Binding-site contacts:
Ligand atom C10 contacts residue ILE185 of chain 1.A at 4.2 Å (hydrophobic).
Ligand atom C8 contacts residue GLU121 of chain 1.A at 4.0 Å.
Ligand atom C1 contacts residue ALA65 of chain 1.A at 4.2 Å (hydrophobic).
Ligand atom O contacts residue ILE185 of chain 1.A at 3.5 Å.
Ligand atom C11 contacts residue ILE185 of chain 1.A at 4.0 Å (hydrophobic).
Ligand atom C8 contacts residue ALA65 of chain 1.A at 3.6 Å (hydrophobic).
Ligand atom C13 contacts residue ASP186 of chain 1.A at 3.4 Å.
Ligand atom C contacts residue GLU121 of chain 1.A at 3.1 Å.
Ligand atom C10 contacts residue VAL52 of chain 1.A at 4.2 Å (hydrophobic).
Ligand atom C7 contacts residue LEU174 of chain 1.A at 4.2 Å (hydrophobic).
Ligand atom N2 contacts residue ASP186 of chain 1.A at 3.7 Å.
Ligand atom C6 contacts residue VAL126 of chain 1.A at 3.8 Å (hydrophobic).
Ligand atom C1 contacts residue ARG122 of chain 1.A at 3.9 Å.
Ligand atom N1 contacts residue VAL52 of chain 1.A at 4.2 Å.
Ligand atom C contacts residue ALA65 of chain 1.A at 3.5 Å (hydrophobic).
Ligand atom C contacts residue LEU174 of chain 1.A at 4.1 Å (hydrophobic).
Ligand atom C13 contacts residue LYS67 of chain 1.A at 3.5 Å.
Ligand atom O contacts residue LEU120 of chain 1.A at 3.6 Å.
Ligand atom C9 contacts residue ILE185 of chain 1.A at 3.9 Å (hydrophobic).
Ligand atom C1 contacts residue LEU174 of chain 1.A at 3.7 Å (hydrophobic).
Ligand atom N2 contacts residue LYS67 of chain 1.A at 2.7 Å (salt-bridge).
Ligand atom C contacts residue ARG122 of chain 1.A at 4.1 Å.
Ligand atom C6 contacts residue LEU44 of chain 1.A at 4.0 Å (hydrophobic).
Ligand atom C2 contacts residue LEU174 of chain 1.A at 3.6 Å (hydrophobic).
Ligand atom C4 contacts residue LEU174 of chain 1.A at 4.2 Å (hydrophobic).
Ligand atom C8 contacts residue LEU174 of chain 1.A at 4.3 Å (hydrophobic).
Ligand atom C12 contacts residue ASP186 of chain 1.A at 4.2 Å.
Ligand atom C3 contacts residue LEU174 of chain 1.A at 3.8 Å (hydrophobic).
Ligand atom N1 contacts residue ILE185 of chain 1.A at 4.2 Å.
Ligand atom C3 contacts residue LEU44 of chain 1.A at 4.2 Å (hydrophobic).
Ligand atom N contacts residue LEU44 of chain 1.A at 4.3 Å.
Ligand atom C14 contacts residue ASP186 of chain 1.A at 3.9 Å.
Ligand atom C1 contacts residue GLU121 of chain 1.A at 4.0 Å.
Ligand atom C2 contacts residue LEU44 of chain 1.A at 4.1 Å (hydrophobic).
Ligand atom C11 contacts residue VAL52 of chain 1.A at 4.3 Å (hydrophobic).
Ligand atom N contacts residue LEU174 of chain 1.A at 4.0 Å.
Ligand atom C6 contacts residue LEU174 of chain 1.A at 4.2 Å (hydrophobic).
Ligand atom N contacts residue VAL126 of chain 1.A at 3.5 Å.
Ligand atom C14 contacts residue LYS67 of chain 1.A at 3.6 Å.
Ligand atom C5 contacts residue LEU174 of chain 1.A at 4.0 Å (hydrophobic).

A small-molecule ligand and the protein it binds are described below.
Small molecule (SMILES): O=C(Nc1cccc2ncccc12)c1cccnc1

Sequence of chain 1.A:
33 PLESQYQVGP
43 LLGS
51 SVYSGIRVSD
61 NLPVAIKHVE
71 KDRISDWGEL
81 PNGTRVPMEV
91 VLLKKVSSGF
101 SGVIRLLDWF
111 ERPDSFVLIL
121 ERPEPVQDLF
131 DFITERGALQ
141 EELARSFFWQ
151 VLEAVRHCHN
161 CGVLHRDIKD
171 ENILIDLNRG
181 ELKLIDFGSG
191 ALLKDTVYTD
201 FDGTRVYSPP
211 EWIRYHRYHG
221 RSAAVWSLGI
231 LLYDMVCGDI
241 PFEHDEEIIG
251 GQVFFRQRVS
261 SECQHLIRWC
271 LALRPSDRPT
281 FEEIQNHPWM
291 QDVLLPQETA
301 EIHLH